A protein and the small-molecule ligand that binds it are described below.
Small molecule (SMILES): CN(Cc1ccccc1C(=O)NCC1CCC1)Cc1ccc2c(c1C(=O)O)OC[C@H](CCC(=O)O)O2

Sequence of chain 1.B:
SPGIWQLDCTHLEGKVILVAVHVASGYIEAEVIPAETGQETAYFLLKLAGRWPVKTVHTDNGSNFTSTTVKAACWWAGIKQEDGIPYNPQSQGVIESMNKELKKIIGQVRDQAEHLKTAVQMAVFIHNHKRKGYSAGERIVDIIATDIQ

Binding-site contacts:
Ligand atom C8 contacts residue THR145 of chain 1.B at 3.4 Å.
Ligand atom O33 contacts residue GLU67 of chain 1.A at 3.8 Å.
Ligand atom C3 contacts residue ALA140 of chain 1.B at 3.7 Å (hydrophobic).
Ligand atom O37 contacts residue HIS142 of chain 1.B at 3.2 Å.
Ligand atom C29 contacts residue LYS144 of chain 1.B at 3.5 Å.
Ligand atom C28 contacts residue GLN139 of chain 1.B at 3.6 Å.
Ligand atom O35 contacts residue GLU141 of chain 1.B at 3.3 Å (salt-bridge).
Ligand atom O37 contacts residue THR145 of chain 1.B at 2.8 Å (h-bond).
Ligand atom C4 contacts residue GLU141 of chain 1.B at 3.8 Å.
Ligand atom C7 contacts residue GLN139 of chain 1.B at 3.6 Å.
Ligand atom O36 contacts residue GLU67 of chain 1.A at 3.3 Å.
Ligand atom C20 contacts residue ALA99 of chain 1.A at 3.5 Å (hydrophobic).
Ligand atom C6 contacts residue GLN66 of chain 1.A at 3.4 Å.
Ligand atom O32 contacts residue GLU141 of chain 1.B at 2.9 Å (salt-bridge).
Ligand atom C19 contacts residue MET149 of chain 1.B at 3.5 Å (hydrophobic).
Ligand atom C1 contacts residue ALA140 of chain 1.B at 3.5 Å (hydrophobic).
Ligand atom C3 contacts residue GLN139 of chain 1.B at 3.2 Å.
Ligand atom C15 contacts residue GLN139 of chain 1.B at 3.7 Å.
Ligand atom C2 contacts residue GLU141 of chain 1.B at 3.6 Å.
Ligand atom C12 contacts residue THR145 of chain 1.B at 3.1 Å.
Ligand atom N30 contacts residue GLN139 of chain 1.B at 2.8 Å (h-bond).
Ligand atom C2 contacts residue ALA140 of chain 1.B at 3.8 Å (hydrophobic).
Ligand atom C21 contacts residue LYS144 of chain 1.B at 3.6 Å.
Ligand atom C26 contacts residue GLN66 of chain 1.A at 3.5 Å.
Ligand atom C16 contacts residue THR145 of chain 1.B at 3.5 Å.
Ligand atom C21 contacts residue THR145 of chain 1.B at 3.1 Å.
Ligand atom O35 contacts residue THR145 of chain 1.B at 2.7 Å (h-bond).
Ligand atom C23 contacts residue GLN66 of chain 1.A at 3.6 Å.
Ligand atom O36 contacts residue GLN66 of chain 1.A at 3.2 Å.
Ligand atom O38 contacts residue GLN66 of chain 1.A at 3.4 Å.
Ligand atom C11 contacts residue GLN66 of chain 1.A at 3.5 Å.
Ligand atom O35 contacts residue ALA140 of chain 1.B at 3.5 Å.
Ligand atom C18 contacts residue MET149 of chain 1.B at 3.5 Å (hydrophobic).
Ligand atom C27 contacts residue GLU67 of chain 1.A at 3.3 Å.
Ligand atom C17 contacts residue GLU67 of chain 1.A at 3.4 Å.
Ligand atom O35 contacts residue HIS142 of chain 1.B at 2.9 Å (h-bond).
Ligand atom C1 contacts residue GLN139 of chain 1.B at 3.6 Å.
Ligand atom O38 contacts residue TYR70 of chain 1.A at 3.3 Å.
Ligand atom C1 contacts residue ASP138 of chain 1.B at 3.6 Å.
Ligand atom C16 contacts residue GLU141 of chain 1.B at 3.5 Å.

Sequence of chain 1.A:
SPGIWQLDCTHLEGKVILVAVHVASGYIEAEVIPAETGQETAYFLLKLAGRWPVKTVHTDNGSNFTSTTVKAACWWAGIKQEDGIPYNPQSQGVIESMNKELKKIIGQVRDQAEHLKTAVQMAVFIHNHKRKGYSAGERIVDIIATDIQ